This protein binds this small molecule.
Small molecule (SMILES): CC(=O)N[C@@H]1[C@@H](O)[C@H](O)[C@@H](CO)O[C@H]1O

Sequence of chain 1.G:
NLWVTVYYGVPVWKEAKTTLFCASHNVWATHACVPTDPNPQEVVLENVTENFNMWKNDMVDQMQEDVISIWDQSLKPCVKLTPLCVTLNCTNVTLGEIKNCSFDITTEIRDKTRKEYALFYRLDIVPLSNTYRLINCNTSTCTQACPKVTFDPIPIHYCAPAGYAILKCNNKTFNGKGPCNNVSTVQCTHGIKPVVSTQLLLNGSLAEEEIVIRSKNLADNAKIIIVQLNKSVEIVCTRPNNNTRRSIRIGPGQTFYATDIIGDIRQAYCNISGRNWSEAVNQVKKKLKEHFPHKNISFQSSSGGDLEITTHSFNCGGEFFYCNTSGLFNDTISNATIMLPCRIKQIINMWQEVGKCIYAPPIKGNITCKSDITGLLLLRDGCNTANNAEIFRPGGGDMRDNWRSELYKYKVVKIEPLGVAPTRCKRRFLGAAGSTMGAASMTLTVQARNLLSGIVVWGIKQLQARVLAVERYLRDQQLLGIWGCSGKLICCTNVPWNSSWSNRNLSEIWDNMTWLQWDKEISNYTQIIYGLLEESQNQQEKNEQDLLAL

Binding-site contacts:
Ligand atom O5 contacts residue ARG311 of chain 1.G at 4.4 Å.
Ligand atom O5 contacts residue ASN371 of chain 1.G at 2.4 Å (h-bond).
Ligand atom C1 contacts residue ASN371 of chain 1.G at 1.5 Å.
Ligand atom C8 contacts residue ASN371 of chain 1.G at 3.7 Å.
Ligand atom C2 contacts residue ASN371 of chain 1.G at 2.5 Å.
Ligand atom N2 contacts residue ILE369 of chain 1.G at 4.5 Å.
Ligand atom O7 contacts residue ASN371 of chain 1.G at 2.8 Å (h-bond).
Ligand atom C1 contacts residue ARG311 of chain 1.G at 4.1 Å.
Ligand atom C7 contacts residue ASN371 of chain 1.G at 3.1 Å.
Ligand atom C8 contacts residue SER370 of chain 1.G at 3.5 Å.
Ligand atom C8 contacts residue ILE369 of chain 1.G at 3.1 Å (hydrophobic).
Ligand atom C3 contacts residue ASN371 of chain 1.G at 3.8 Å.
Ligand atom C7 contacts residue ILE369 of chain 1.G at 3.3 Å (hydrophobic).
Ligand atom O7 contacts residue SER370 of chain 1.G at 3.2 Å.
Ligand atom C4 contacts residue ASN371 of chain 1.G at 4.2 Å.
Ligand atom C5 contacts residue ASN371 of chain 1.G at 3.7 Å.
Ligand atom C8 contacts residue SER314 of chain 1.G at 3.5 Å.
Ligand atom N2 contacts residue ASN371 of chain 1.G at 2.9 Å (h-bond).
Ligand atom C7 contacts residue SER370 of chain 1.G at 3.6 Å.
Ligand atom O7 contacts residue ILE369 of chain 1.G at 3.0 Å (h-bond).